Binding-site contacts:
Ligand atom N2 contacts residue HEM1 of chain 1.H at 3.0 Å (h-bond).
Ligand atom N61 contacts residue HEM1 of chain 1.H at 3.4 Å.
Ligand atom C3 contacts residue TYR410 of chain 1.B at 3.9 Å (hydrophobic).
Ligand atom N61 contacts residue GLU296 of chain 1.B at 2.7 Å (salt-bridge).
Ligand atom C81 contacts residue GLY290 of chain 1.B at 3.8 Å.
Ligand atom C15 contacts residue TRP10 of chain 1.A at 3.9 Å (hydrophobic).
Ligand atom C12 contacts residue TYR410 of chain 1.B at 3.8 Å (hydrophobic).
Ligand atom C31 contacts residue VAL271 of chain 1.B at 3.6 Å (hydrophobic).
Ligand atom N1' contacts residue GLU296 of chain 1.B at 2.9 Å (salt-bridge).
Ligand atom C3 contacts residue HEM1 of chain 1.H at 2.9 Å.
Ligand atom C4' contacts residue VAL271 of chain 1.B at 3.9 Å (hydrophobic).
Ligand atom C2' contacts residue HEM1 of chain 1.H at 3.3 Å.
Ligand atom N11 contacts residue HEM1 of chain 1.H at 3.6 Å.
Ligand atom N61 contacts residue TRP291 of chain 1.B at 2.8 Å (h-bond).
Ligand atom C4 contacts residue TRP382 of chain 1.B at 3.6 Å (hydrophobic).
Ligand atom C21 contacts residue GLU296 of chain 1.B at 3.6 Å.
Ligand atom C51 contacts residue PRO269 of chain 1.B at 3.8 Å (hydrophobic).
Ligand atom N11 contacts residue GLU296 of chain 1.B at 2.7 Å (salt-bridge).
Ligand atom C12 contacts residue MET40 of chain 1.B at 3.7 Å (hydrophobic).
Ligand atom C81 contacts residue PHE288 of chain 1.B at 3.5 Å (hydrophobic).
Ligand atom N61 contacts residue TYR292 of chain 1.B at 3.8 Å.
Ligand atom C11 contacts residue MET40 of chain 1.B at 3.7 Å (hydrophobic).
Ligand atom C61 contacts residue TRP291 of chain 1.B at 3.8 Å (hydrophobic).
Ligand atom N61 contacts residue PRO269 of chain 1.B at 3.8 Å.
Ligand atom C61 contacts residue HEM1 of chain 1.H at 3.5 Å.
Ligand atom C4' contacts residue GLU296 of chain 1.B at 3.9 Å.
Ligand atom C81 contacts residue HEM1 of chain 1.H at 3.4 Å.
Ligand atom C2' contacts residue GLU296 of chain 1.B at 3.8 Å.
Ligand atom C14 contacts residue TRP10 of chain 1.A at 3.6 Å (hydrophobic).
Ligand atom C4 contacts residue HEM1 of chain 1.H at 3.4 Å.
Ligand atom C3' contacts residue HEM1 of chain 1.H at 3.5 Å.
Ligand atom C41 contacts residue HEM1 of chain 1.H at 3.7 Å.
Ligand atom C61 contacts residue GLU296 of chain 1.B at 3.5 Å.
Ligand atom C21 contacts residue HEM1 of chain 1.H at 3.7 Å.
Ligand atom C5' contacts residue GLU296 of chain 1.B at 3.1 Å.
Ligand atom C51 contacts residue HEM1 of chain 1.H at 3.3 Å.
Ligand atom C71 contacts residue HEM1 of chain 1.H at 3.7 Å.
Ligand atom F13 contacts residue LEU41 of chain 1.B at 3.0 Å.
Ligand atom F13 contacts residue MET40 of chain 1.B at 3.9 Å.
Ligand atom C71 contacts residue GLU296 of chain 1.B at 3.6 Å.

Sequence of chain 1.B:
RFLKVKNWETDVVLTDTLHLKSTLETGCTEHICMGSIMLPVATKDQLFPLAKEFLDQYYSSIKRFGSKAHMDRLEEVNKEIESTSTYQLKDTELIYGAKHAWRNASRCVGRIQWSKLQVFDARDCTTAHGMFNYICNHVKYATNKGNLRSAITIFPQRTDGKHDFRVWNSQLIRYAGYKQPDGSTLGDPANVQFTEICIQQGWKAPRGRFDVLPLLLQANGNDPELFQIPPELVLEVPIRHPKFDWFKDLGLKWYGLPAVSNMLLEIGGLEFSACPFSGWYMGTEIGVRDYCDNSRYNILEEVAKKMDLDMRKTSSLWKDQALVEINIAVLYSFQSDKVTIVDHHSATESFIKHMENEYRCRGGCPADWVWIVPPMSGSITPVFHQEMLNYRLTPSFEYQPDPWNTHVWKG

Sequence of chain 1.A:
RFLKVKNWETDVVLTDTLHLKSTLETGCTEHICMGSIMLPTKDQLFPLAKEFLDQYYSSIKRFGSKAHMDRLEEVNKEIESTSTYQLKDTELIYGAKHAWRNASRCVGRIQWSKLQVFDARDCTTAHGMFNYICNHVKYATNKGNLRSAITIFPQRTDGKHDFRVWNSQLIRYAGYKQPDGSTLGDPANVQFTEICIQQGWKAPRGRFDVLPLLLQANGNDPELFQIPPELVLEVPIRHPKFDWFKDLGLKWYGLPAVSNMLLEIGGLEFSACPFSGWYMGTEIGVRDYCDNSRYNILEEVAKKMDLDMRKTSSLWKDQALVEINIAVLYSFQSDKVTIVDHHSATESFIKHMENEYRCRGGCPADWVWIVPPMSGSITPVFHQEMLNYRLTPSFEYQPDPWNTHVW

This small molecule binds to this protein.
Small molecule (SMILES): Cc1cc(N)nc(C[C@H]2CNC[C@@H]2NCCNCCc2cccc(F)c2)c1